Binding-site contacts:
Ligand atom C3 contacts residue ASN371 of chain 1.B at 3.5 Å.
Ligand atom C6 contacts residue ASN371 of chain 1.B at 4.3 Å.
Ligand atom C8 contacts residue GLU400 of chain 1.B at 3.4 Å.
Ligand atom C5 contacts residue ASN371 of chain 1.B at 3.3 Å.
Ligand atom O6 contacts residue PRO381 of chain 1.B at 3.8 Å.
Ligand atom C5 contacts residue PRO381 of chain 1.B at 4.3 Å (hydrophobic).
Ligand atom C8 contacts residue ILE399 of chain 1.B at 3.5 Å (hydrophobic).
Ligand atom C6 contacts residue PRO381 of chain 1.B at 4.2 Å (hydrophobic).
Ligand atom O5 contacts residue ASN371 of chain 1.B at 2.0 Å (h-bond).
Ligand atom C1 contacts residue ASN371 of chain 1.B at 1.4 Å.
Ligand atom O3 contacts residue ASN371 of chain 1.B at 4.4 Å.
Ligand atom C8 contacts residue SER369 of chain 1.B at 4.2 Å.
Ligand atom C7 contacts residue ASN371 of chain 1.B at 3.4 Å.
Ligand atom C2 contacts residue ASN371 of chain 1.B at 2.1 Å.
Ligand atom O7 contacts residue ASN371 of chain 1.B at 3.4 Å (h-bond).
Ligand atom C8 contacts residue SER398 of chain 1.B at 3.5 Å.
Ligand atom C4 contacts residue ASN371 of chain 1.B at 3.8 Å.
Ligand atom N2 contacts residue ASN371 of chain 1.B at 2.8 Å (h-bond).
Ligand atom O5 contacts residue PRO381 of chain 1.B at 3.7 Å.
Ligand atom O7 contacts residue SER398 of chain 1.B at 2.5 Å (h-bond).
Ligand atom C1 contacts residue PRO381 of chain 1.B at 4.4 Å (hydrophobic).
Ligand atom C7 contacts residue SER398 of chain 1.B at 3.3 Å.

Sequence of chain 1.B:
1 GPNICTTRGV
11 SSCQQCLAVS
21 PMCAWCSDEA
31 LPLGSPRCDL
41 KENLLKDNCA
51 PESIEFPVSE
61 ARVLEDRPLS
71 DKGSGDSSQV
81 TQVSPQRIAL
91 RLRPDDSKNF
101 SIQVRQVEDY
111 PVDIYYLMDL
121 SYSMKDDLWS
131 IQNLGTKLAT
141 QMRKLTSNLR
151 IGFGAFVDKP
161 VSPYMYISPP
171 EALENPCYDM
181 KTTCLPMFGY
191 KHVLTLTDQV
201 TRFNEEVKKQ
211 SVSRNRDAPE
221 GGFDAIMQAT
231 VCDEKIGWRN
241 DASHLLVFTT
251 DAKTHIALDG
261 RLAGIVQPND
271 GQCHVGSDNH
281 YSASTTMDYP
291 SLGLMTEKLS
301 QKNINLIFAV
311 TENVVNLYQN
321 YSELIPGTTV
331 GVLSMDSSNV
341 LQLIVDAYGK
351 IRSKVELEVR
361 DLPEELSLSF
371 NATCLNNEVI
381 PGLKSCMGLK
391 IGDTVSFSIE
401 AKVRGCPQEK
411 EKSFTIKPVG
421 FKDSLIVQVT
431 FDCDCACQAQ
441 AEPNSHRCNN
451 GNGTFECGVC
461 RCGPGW

A protein and the small-molecule ligand that binds it are described below.
Small molecule (SMILES): CC(=O)N[C@H]1[C@H](O[C@H]2[C@H](O)[C@@H](NC(C)=O)CO[C@@H]2CO)O[C@H](CO)[C@@H](O)[C@@H]1O